A small-molecule ligand and the protein it binds are described below.
Small molecule (SMILES): CC(=O)N[C@H]1[C@H](O[C@H]2[C@H](O)[C@@H](NC(C)=O)CO[C@@H]2CO)O[C@H](CO)[C@@H](O)[C@@H]1O

Sequence of chain 1.C:
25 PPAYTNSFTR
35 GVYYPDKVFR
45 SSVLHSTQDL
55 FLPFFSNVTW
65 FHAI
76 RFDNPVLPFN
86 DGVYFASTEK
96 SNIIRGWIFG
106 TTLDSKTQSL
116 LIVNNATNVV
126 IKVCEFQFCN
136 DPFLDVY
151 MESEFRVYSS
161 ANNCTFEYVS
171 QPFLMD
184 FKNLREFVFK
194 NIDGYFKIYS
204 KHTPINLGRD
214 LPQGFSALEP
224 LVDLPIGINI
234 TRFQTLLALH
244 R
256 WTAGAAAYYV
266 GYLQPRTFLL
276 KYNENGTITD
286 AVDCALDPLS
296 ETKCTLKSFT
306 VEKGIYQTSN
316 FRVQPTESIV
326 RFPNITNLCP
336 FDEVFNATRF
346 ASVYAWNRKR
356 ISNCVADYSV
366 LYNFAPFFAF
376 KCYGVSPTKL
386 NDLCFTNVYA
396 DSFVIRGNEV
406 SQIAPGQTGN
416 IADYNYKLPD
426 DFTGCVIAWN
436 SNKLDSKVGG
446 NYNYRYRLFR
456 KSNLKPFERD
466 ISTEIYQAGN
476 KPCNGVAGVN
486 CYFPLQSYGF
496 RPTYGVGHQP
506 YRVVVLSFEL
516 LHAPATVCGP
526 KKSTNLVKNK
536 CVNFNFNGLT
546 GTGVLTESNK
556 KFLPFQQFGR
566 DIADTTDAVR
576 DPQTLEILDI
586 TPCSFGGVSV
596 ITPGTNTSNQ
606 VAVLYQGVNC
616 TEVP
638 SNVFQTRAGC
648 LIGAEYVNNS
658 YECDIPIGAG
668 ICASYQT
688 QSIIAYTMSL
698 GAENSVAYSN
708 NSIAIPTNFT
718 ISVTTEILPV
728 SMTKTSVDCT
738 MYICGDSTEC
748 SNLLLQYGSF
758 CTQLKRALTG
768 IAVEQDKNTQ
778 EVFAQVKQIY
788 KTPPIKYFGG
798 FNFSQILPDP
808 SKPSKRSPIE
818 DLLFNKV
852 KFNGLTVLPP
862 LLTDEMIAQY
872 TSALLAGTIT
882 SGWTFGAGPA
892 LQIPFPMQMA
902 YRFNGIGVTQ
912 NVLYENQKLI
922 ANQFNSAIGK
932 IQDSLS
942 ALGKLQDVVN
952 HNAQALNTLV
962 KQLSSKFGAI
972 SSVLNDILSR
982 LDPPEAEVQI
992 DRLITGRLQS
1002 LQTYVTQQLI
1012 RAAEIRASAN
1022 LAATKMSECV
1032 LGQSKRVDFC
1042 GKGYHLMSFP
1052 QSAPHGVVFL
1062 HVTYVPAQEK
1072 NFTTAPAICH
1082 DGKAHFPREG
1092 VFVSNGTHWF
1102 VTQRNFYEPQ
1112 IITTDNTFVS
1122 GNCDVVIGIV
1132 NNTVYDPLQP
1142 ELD

Binding-site contacts:
Ligand atom N2 contacts residue ASN341 of chain 1.C at 3.1 Å (h-bond).
Ligand atom C7 contacts residue PHE369 of chain 1.C at 3.9 Å (hydrophobic).
Ligand atom O7 contacts residue ASN341 of chain 1.C at 4.4 Å.
Ligand atom C4 contacts residue ASN341 of chain 1.C at 4.2 Å.
Ligand atom C5 contacts residue ASN341 of chain 1.C at 3.6 Å.
Ligand atom C8 contacts residue ASN368 of chain 1.C at 3.5 Å.
Ligand atom N2 contacts residue PHE369 of chain 1.C at 3.8 Å.
Ligand atom C3 contacts residue ASN341 of chain 1.C at 3.8 Å.
Ligand atom C2 contacts residue ASN341 of chain 1.C at 2.5 Å.
Ligand atom O6 contacts residue ASN341 of chain 1.C at 4.5 Å.
Ligand atom C8 contacts residue PHE369 of chain 1.C at 3.2 Å (hydrophobic).
Ligand atom C1 contacts residue ASN341 of chain 1.C at 1.5 Å.
Ligand atom C7 contacts residue ASN341 of chain 1.C at 4.0 Å.
Ligand atom O5 contacts residue ASN341 of chain 1.C at 2.2 Å (h-bond).